Binding-site contacts:
Ligand atom C5 contacts residue LEU6 of chain 1.R at 4.0 Å (hydrophobic).
Ligand atom C1 contacts residue LEU16 of chain 1.O at 4.4 Å (hydrophobic).
Ligand atom C4 contacts residue LEU11 of chain 1.P at 3.5 Å (hydrophobic).
Ligand atom C2 contacts residue LEU16 of chain 1.O at 4.4 Å (hydrophobic).
Ligand atom C6 contacts residue LEU6 of chain 1.R at 4.4 Å (hydrophobic).
Ligand atom O3 contacts residue CYS6 of chain 1.O at 2.6 Å (h-bond).
Ligand atom C2 contacts residue CYS11 of chain 1.O at 4.0 Å (hydrophobic).
Ligand atom O3 contacts residue ILE10 of chain 1.O at 3.4 Å.
Ligand atom C4 contacts residue CYS6 of chain 1.O at 3.4 Å (hydrophobic).
Ligand atom O1 contacts residue ALA14 of chain 1.P at 3.5 Å.
Ligand atom C1 contacts residue HIS5 of chain 1.R at 4.2 Å.
Ligand atom C6 contacts residue LEU11 of chain 1.P at 4.1 Å (hydrophobic).
Ligand atom C5 contacts residue CYS7 of chain 1.P at 4.1 Å (hydrophobic).
Ligand atom C1 contacts residue LEU11 of chain 1.P at 4.5 Å (hydrophobic).
Ligand atom O1 contacts residue HIS5 of chain 1.R at 4.1 Å.
Ligand atom O1 contacts residue LEU16 of chain 1.O at 3.9 Å.
Ligand atom C3 contacts residue LEU11 of chain 1.P at 3.8 Å (hydrophobic).
Ligand atom C6 contacts residue ALA14 of chain 1.P at 4.2 Å (hydrophobic).
Ligand atom C1 contacts residue ALA14 of chain 1.P at 4.1 Å (hydrophobic).
Ligand atom C2 contacts residue LEU11 of chain 1.P at 4.3 Å (hydrophobic).
Ligand atom C5 contacts residue LEU11 of chain 1.P at 3.8 Å (hydrophobic).
Ligand atom O3 contacts residue LEU11 of chain 1.P at 4.3 Å.
Ligand atom C3 contacts residue CYS6 of chain 1.O at 3.4 Å (hydrophobic).
Ligand atom O3 contacts residue SER9 of chain 1.O at 3.5 Å (h-bond).
Ligand atom C2 contacts residue ILE10 of chain 1.O at 4.1 Å (hydrophobic).
Ligand atom C6 contacts residue HIS10 of chain 1.P at 4.0 Å.
Ligand atom C4 contacts residue CYS7 of chain 1.P at 4.0 Å (hydrophobic).
Ligand atom O3 contacts residue CYS11 of chain 1.O at 2.9 Å (h-bond).
Ligand atom C5 contacts residue HIS10 of chain 1.P at 4.0 Å.
Ligand atom C3 contacts residue CYS11 of chain 1.O at 3.9 Å (hydrophobic).
Ligand atom O1 contacts residue LEU17 of chain 1.X at 3.4 Å.
Ligand atom C3 contacts residue ILE10 of chain 1.O at 4.4 Å (hydrophobic).

This protein binds this small molecule.
Small molecule (SMILES): Oc1cccc(O)c1

Sequence of chain 1.O:
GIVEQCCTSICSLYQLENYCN

Sequence of chain 1.X:
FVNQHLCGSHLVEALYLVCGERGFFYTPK

Sequence of chain 1.P:
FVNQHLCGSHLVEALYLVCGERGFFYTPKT

Sequence of chain 1.R:
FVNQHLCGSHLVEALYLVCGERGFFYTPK